This small molecule binds to this protein.
Small molecule (SMILES): CCOC(=O)c1ccc(OCCCC2CCN(c3ccc(C)nn3)CC2)cc1

Binding-site contacts:
Ligand atom C4 contacts residue ALA24 of chain 37.D at 3.9 Å (hydrophobic).
Ligand atom O24 contacts residue PHE236 of chain 37.B at 3.9 Å.
Ligand atom N4 contacts residue ILE192 of chain 37.B at 3.6 Å.
Ligand atom N3 contacts residue ILE192 of chain 37.B at 3.7 Å.
Ligand atom O23 contacts residue TYR110 of chain 37.B at 3.5 Å.
Ligand atom C7 contacts residue VAL194 of chain 37.B at 3.6 Å (hydrophobic).
Ligand atom C1 contacts residue ILE181 of chain 37.B at 3.5 Å (hydrophobic).
Ligand atom C8 contacts residue TYR157 of chain 37.B at 3.4 Å (hydrophobic).
Ligand atom O15 contacts residue MET130 of chain 37.B at 3.8 Å.
Ligand atom C13 contacts residue PHE236 of chain 37.B at 3.8 Å (hydrophobic).
Ligand atom C18 contacts residue TYR110 of chain 37.B at 3.8 Å (hydrophobic).
Ligand atom C1 contacts residue ILE155 of chain 37.B at 3.8 Å (hydrophobic).
Ligand atom N3 contacts residue LEU239 of chain 37.B at 3.8 Å.
Ligand atom O24 contacts residue THR109 of chain 37.B at 3.6 Å.
Ligand atom C13 contacts residue ILE108 of chain 37.B at 3.6 Å (hydrophobic).
Ligand atom C3 contacts residue TYR157 of chain 37.B at 3.4 Å (hydrophobic).
Ligand atom C9 contacts residue VAL194 of chain 37.B at 3.8 Å (hydrophobic).
Ligand atom C21 contacts residue TYR203 of chain 37.B at 3.7 Å (hydrophobic).
Ligand atom O24 contacts residue TYR110 of chain 37.B at 3.3 Å.
Ligand atom C10 contacts residue PHE132 of chain 37.B at 3.7 Å (hydrophobic).
Ligand atom C3 contacts residue PRO179 of chain 37.B at 3.6 Å (hydrophobic).
Ligand atom C19 contacts residue PHE236 of chain 37.B at 3.6 Å (hydrophobic).
Ligand atom C11 contacts residue PHE132 of chain 37.B at 3.5 Å (hydrophobic).
Ligand atom C19 contacts residue TYR110 of chain 37.B at 3.8 Å (hydrophobic).
Ligand atom C22 contacts residue TYR110 of chain 37.B at 3.3 Å (hydrophobic).
Ligand atom C4 contacts residue TYR157 of chain 37.B at 3.5 Å (hydrophobic).
Ligand atom O23 contacts residue PHE236 of chain 37.B at 3.3 Å.
Ligand atom C7 contacts residue ILE25 of chain 37.D at 3.8 Å (hydrophobic).
Ligand atom C12 contacts residue PHE236 of chain 37.B at 3.7 Å (hydrophobic).
Ligand atom C3 contacts residue ALA24 of chain 37.D at 3.6 Å (hydrophobic).
Ligand atom C10 contacts residue ILE108 of chain 37.B at 3.5 Å (hydrophobic).
Ligand atom C17 contacts residue MET130 of chain 37.B at 3.7 Å (hydrophobic).
Ligand atom C25 contacts residue THR109 of chain 37.B at 3.2 Å.
Ligand atom N6 contacts residue VAL194 of chain 37.B at 3.6 Å.
Ligand atom C8 contacts residue VAL194 of chain 37.B at 3.8 Å (hydrophobic).
Ligand atom C22 contacts residue PHE236 of chain 37.B at 3.3 Å (hydrophobic).
Ligand atom C20 contacts residue PHE236 of chain 37.B at 3.4 Å (hydrophobic).
Ligand atom C16 contacts residue MET130 of chain 37.B at 3.8 Å (hydrophobic).
Ligand atom N4 contacts residue LEU239 of chain 37.B at 3.6 Å.
Ligand atom C7 contacts residue TYR157 of chain 37.B at 3.5 Å (hydrophobic).

Sequence of chain 37.D:
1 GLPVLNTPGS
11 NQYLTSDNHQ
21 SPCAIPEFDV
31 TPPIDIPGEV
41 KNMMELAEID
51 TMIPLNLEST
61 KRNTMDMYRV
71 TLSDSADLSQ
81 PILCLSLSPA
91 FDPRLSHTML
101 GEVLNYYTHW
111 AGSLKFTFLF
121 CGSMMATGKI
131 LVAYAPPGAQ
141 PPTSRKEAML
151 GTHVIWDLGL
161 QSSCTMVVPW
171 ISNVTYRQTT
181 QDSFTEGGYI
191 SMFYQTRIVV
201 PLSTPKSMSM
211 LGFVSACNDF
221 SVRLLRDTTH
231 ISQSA

Sequence of chain 38.D:
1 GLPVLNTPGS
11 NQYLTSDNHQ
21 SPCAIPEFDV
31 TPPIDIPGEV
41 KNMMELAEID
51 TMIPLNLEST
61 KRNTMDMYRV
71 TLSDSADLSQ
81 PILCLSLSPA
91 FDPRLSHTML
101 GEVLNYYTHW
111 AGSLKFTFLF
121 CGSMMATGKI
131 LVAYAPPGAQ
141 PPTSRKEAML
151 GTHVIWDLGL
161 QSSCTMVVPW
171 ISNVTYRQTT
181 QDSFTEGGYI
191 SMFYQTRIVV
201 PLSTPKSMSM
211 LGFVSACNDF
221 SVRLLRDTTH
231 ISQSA

Sequence of chain 37.B:
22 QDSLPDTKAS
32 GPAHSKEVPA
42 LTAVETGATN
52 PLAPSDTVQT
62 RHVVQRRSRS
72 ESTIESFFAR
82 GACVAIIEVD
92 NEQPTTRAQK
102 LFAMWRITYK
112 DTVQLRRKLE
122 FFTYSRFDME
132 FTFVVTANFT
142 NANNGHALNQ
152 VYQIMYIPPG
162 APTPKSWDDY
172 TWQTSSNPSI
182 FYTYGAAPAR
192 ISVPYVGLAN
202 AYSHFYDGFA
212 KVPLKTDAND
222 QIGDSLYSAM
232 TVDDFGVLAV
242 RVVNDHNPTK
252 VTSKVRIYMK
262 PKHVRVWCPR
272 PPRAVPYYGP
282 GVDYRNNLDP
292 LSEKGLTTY